Sequence of chain 1.E:
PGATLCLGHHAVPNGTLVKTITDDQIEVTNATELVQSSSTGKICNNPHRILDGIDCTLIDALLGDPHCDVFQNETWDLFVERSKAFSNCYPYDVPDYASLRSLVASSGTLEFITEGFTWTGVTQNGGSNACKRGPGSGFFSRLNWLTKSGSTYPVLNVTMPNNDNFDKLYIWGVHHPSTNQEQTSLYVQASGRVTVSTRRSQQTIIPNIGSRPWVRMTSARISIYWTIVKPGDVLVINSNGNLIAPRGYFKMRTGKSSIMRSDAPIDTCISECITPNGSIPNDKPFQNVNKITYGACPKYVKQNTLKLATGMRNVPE

The small molecule below binds the protein below.
Small molecule (SMILES): CC(=O)N[C@H]1[C@H]([C@H](O)[C@H](O)CO)O[C@@](O[C@@H]2[C@@H](O)[C@H](O)O[C@H](CO)[C@@H]2O)(C(=O)O)C[C@@H]1O

Binding-site contacts:
Ligand atom O7 contacts residue LEU188 of chain 1.E at 3.5 Å.
Ligand atom C9 contacts residue TYR92 of chain 1.E at 3.5 Å (hydrophobic).
Ligand atom C9 contacts residue LEU188 of chain 1.E at 3.9 Å (hydrophobic).
Ligand atom C1 contacts residue ASN131 of chain 1.E at 3.7 Å.
Ligand atom O10 contacts residue LEU188 of chain 1.E at 3.1 Å.
Ligand atom O4 contacts residue GLY129 of chain 1.E at 3.7 Å.
Ligand atom C11 contacts residue GLY128 of chain 1.E at 3.7 Å.
Ligand atom C11 contacts residue GLY129 of chain 1.E at 4.0 Å.
Ligand atom O1B contacts residue ASN131 of chain 1.E at 3.7 Å.
Ligand atom C11 contacts residue TRP147 of chain 1.E at 3.9 Å (hydrophobic).
Ligand atom C10 contacts residue GLY129 of chain 1.E at 3.9 Å.
Ligand atom C4 contacts residue GLY129 of chain 1.E at 3.4 Å.
Ligand atom O9 contacts residue ALA222 of chain 1.E at 3.3 Å.
Ligand atom O6 contacts residue TRP216 of chain 1.E at 3.5 Å.
Ligand atom N5 contacts residue TRP147 of chain 1.E at 4.2 Å.
Ligand atom C6 contacts residue TRP147 of chain 1.E at 4.2 Å (hydrophobic).
Ligand atom O9 contacts residue TYR92 of chain 1.E at 2.9 Å (h-bond).
Ligand atom C6 contacts residue MET219 of chain 1.E at 3.4 Å (hydrophobic).
Ligand atom C1 contacts residue SER130 of chain 1.E at 3.7 Å.
Ligand atom C6 contacts residue GLY129 of chain 1.E at 4.0 Å.
Ligand atom O1A contacts residue SER130 of chain 1.E at 3.4 Å.
Ligand atom O6 contacts residue MET219 of chain 1.E at 2.8 Å (h-bond).
Ligand atom O1B contacts residue SER130 of chain 1.E at 2.9 Å (h-bond).
Ligand atom O9 contacts residue THR220 of chain 1.E at 4.2 Å.
Ligand atom C9 contacts residue HIS177 of chain 1.E at 3.6 Å.
Ligand atom N5 contacts residue GLY129 of chain 1.E at 2.9 Å (h-bond).
Ligand atom C11 contacts residue THR149 of chain 1.E at 3.9 Å.
Ligand atom C9 contacts residue GLU184 of chain 1.E at 3.6 Å.
Ligand atom O8 contacts residue TYR92 of chain 1.E at 3.0 Å (h-bond).
Ligand atom O9 contacts residue HIS177 of chain 1.E at 3.5 Å (h-bond).
Ligand atom C9 contacts residue TRP147 of chain 1.E at 4.1 Å (hydrophobic).
Ligand atom O9 contacts residue GLU184 of chain 1.E at 2.9 Å (salt-bridge).
Ligand atom C5 contacts residue GLY129 of chain 1.E at 3.6 Å.
Ligand atom O8 contacts residue TRP147 of chain 1.E at 3.7 Å.
Ligand atom C8 contacts residue TRP147 of chain 1.E at 4.0 Å (hydrophobic).
Ligand atom C8 contacts residue TYR92 of chain 1.E at 3.9 Å (hydrophobic).
Ligand atom C5 contacts residue MET219 of chain 1.E at 3.6 Å (hydrophobic).
Ligand atom C10 contacts residue LEU188 of chain 1.E at 4.2 Å (hydrophobic).
Ligand atom O1A contacts residue ASN131 of chain 1.E at 2.8 Å (h-bond).
Ligand atom C7 contacts residue TRP147 of chain 1.E at 3.7 Å (hydrophobic).